Binding-site contacts:
Ligand atom CAH contacts residue TYR380 of chain 1.A at 3.5 Å (hydrophobic).
Ligand atom FAE contacts residue GLN122 of chain 1.A at 3.4 Å.
Ligand atom CAI contacts residue ALA266 of chain 1.A at 3.2 Å (hydrophobic).
Ligand atom NAS contacts residue GLU302 of chain 1.A at 3.0 Å (salt-bridge).
Ligand atom C contacts residue ALA266 of chain 1.A at 3.6 Å (hydrophobic).
Ligand atom C contacts residue TYR385 of chain 1.A at 3.4 Å (hydrophobic).
Ligand atom NAS contacts residue ZN1 of chain 1.B at 2.9 Å.
Ligand atom CAG contacts residue VAL264 of chain 1.A at 3.5 Å (hydrophobic).
Ligand atom CAM contacts residue TYR380 of chain 1.A at 3.5 Å (hydrophobic).
Ligand atom FAD contacts residue ALA125 of chain 1.A at 3.4 Å.
Ligand atom CAJ contacts residue TYR385 of chain 1.A at 3.3 Å (hydrophobic).
Ligand atom OAC contacts residue GLU268 of chain 1.A at 2.9 Å (salt-bridge).
Ligand atom OAC contacts residue HIS305 of chain 1.A at 3.0 Å (h-bond).
Ligand atom O contacts residue TYR385 of chain 1.A at 2.6 Å (h-bond).
Ligand atom CBA contacts residue VAL264 of chain 1.A at 3.5 Å (hydrophobic).
Ligand atom FAE contacts residue ASN263 of chain 1.A at 3.4 Å.
Ligand atom CAI contacts residue VAL264 of chain 1.A at 3.4 Å (hydrophobic).
Ligand atom O contacts residue ZN1 of chain 1.B at 2.0 Å.
Ligand atom FAD contacts residue GLU377 of chain 1.A at 3.5 Å.
Ligand atom CAX contacts residue GLU124 of chain 1.A at 3.4 Å.
Ligand atom NAS contacts residue ALA266 of chain 1.A at 2.8 Å (h-bond).
Ligand atom OAC contacts residue GLU302 of chain 1.A at 2.5 Å (salt-bridge).
Ligand atom N contacts residue TYR385 of chain 1.A at 3.4 Å (h-bond).
Ligand atom O contacts residue HIS301 of chain 1.A at 3.4 Å (h-bond).
Ligand atom FAF contacts residue GLU377 of chain 1.A at 3.3 Å.
Ligand atom FAF contacts residue THR110 of chain 1.A at 3.4 Å.
Ligand atom C contacts residue ZN1 of chain 1.B at 2.8 Å.
Ligand atom OAC contacts residue HIS301 of chain 1.A at 3.2 Å.
Ligand atom CBB contacts residue GLU124 of chain 1.A at 3.1 Å.
Ligand atom FAE contacts residue THR110 of chain 1.A at 3.4 Å.
Ligand atom O contacts residue GLU324 of chain 1.A at 2.8 Å (salt-bridge).
Ligand atom OAA contacts residue PO41 of chain 1.P at 3.3 Å (h-bond).
Ligand atom CAU contacts residue PO41 of chain 1.P at 3.4 Å.
Ligand atom OAC contacts residue ZN1 of chain 1.B at 2.2 Å.
Ligand atom CAW contacts residue GLU124 of chain 1.A at 3.2 Å.
Ligand atom CA contacts residue ALA266 of chain 1.A at 3.4 Å (hydrophobic).
Ligand atom OAA contacts residue VAL264 of chain 1.A at 3.4 Å.
Ligand atom CAR contacts residue PO41 of chain 1.P at 3.6 Å.
Ligand atom CAO contacts residue THR381 of chain 1.A at 3.6 Å.
Ligand atom OAA contacts residue GLY265 of chain 1.A at 3.0 Å (h-bond).

The small molecule below binds the protein below.
Small molecule (SMILES): O=C(CC1CCCCC1)N[C@@H](C(=O)NO)c1ccc(-c2cc(F)c(F)c(F)c2)cc1

Sequence of chain 1.A:
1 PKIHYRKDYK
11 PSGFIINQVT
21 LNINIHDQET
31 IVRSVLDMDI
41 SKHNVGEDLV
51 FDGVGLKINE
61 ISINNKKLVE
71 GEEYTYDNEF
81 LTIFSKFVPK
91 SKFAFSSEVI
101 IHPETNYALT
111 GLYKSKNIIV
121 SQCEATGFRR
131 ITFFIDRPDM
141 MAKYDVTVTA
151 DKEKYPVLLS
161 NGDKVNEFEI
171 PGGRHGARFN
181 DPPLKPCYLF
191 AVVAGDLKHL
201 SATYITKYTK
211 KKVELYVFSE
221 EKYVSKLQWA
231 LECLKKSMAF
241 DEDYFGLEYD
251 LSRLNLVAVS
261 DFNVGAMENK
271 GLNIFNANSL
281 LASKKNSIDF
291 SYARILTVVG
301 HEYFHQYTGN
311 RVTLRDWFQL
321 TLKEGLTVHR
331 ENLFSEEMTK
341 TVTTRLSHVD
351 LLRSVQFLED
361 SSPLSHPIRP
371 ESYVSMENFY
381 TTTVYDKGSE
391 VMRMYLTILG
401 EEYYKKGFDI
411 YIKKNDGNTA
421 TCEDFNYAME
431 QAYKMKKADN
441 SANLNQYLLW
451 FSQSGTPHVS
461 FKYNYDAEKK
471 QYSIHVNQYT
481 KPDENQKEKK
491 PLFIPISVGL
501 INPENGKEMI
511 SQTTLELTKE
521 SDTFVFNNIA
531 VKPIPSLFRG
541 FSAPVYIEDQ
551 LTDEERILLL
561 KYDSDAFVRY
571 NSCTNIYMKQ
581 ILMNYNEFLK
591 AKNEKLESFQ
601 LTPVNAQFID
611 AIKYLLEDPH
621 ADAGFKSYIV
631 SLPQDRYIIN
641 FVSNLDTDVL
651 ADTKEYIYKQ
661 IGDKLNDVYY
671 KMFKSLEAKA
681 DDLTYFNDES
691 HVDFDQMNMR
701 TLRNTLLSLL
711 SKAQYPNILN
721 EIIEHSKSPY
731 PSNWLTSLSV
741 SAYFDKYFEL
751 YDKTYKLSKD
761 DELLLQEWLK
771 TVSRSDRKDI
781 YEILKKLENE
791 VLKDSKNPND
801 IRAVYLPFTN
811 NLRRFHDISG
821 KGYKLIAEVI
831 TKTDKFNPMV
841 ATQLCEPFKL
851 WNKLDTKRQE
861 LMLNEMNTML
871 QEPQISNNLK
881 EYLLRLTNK